A small-molecule ligand and the protein it binds are described below.
Small molecule (SMILES): N#CC(=C(N)Sc1ccccc1N)/C(C#N)=C(\N)Sc1ccccc1N

Sequence of chain 1.A:
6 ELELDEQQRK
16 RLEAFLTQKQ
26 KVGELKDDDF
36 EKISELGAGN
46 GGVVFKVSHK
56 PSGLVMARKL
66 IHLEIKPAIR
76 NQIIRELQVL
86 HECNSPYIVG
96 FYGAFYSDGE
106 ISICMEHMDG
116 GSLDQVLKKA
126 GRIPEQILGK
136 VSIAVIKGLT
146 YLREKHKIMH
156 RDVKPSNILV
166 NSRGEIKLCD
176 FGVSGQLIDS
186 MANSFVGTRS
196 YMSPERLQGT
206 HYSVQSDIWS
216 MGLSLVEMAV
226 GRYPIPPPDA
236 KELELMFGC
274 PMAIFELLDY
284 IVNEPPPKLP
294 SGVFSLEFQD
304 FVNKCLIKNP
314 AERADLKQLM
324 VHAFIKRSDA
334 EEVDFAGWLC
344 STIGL

Binding-site contacts:
Ligand atom C21 contacts residue ASP175 of chain 1.A at 3.5 Å.
Ligand atom N03 contacts residue PHE176 of chain 1.A at 3.5 Å (h-bond).
Ligand atom N33 contacts residue MET110 of chain 1.A at 3.3 Å (h-bond).
Ligand atom C10 contacts residue ASP157 of chain 1.A at 3.5 Å.
Ligand atom N03 contacts residue SER179 of chain 1.A at 3.2 Å (h-bond).
Ligand atom C31 contacts residue LEU85 of chain 1.A at 3.3 Å (hydrophobic).
Ligand atom N03 contacts residue VAL178 of chain 1.A at 3.2 Å (h-bond).
Ligand atom C12 contacts residue ASP175 of chain 1.A at 3.4 Å.
Ligand atom S06 contacts residue ILE183 of chain 1.A at 3.6 Å.
Ligand atom C28 contacts residue MET110 of chain 1.A at 3.4 Å (hydrophobic).
Ligand atom C11 contacts residue ASP157 of chain 1.A at 3.4 Å.
Ligand atom C29 contacts residue MET110 of chain 1.A at 3.5 Å (hydrophobic).
Ligand atom S26 contacts residue ILE108 of chain 1.A at 3.6 Å.
Ligand atom C02 contacts residue PHE176 of chain 1.A at 3.1 Å (hydrophobic).
Ligand atom N23 contacts residue ILE66 of chain 1.A at 3.6 Å.
Ligand atom C11 contacts residue ASP175 of chain 1.A at 3.7 Å.
Ligand atom N05 contacts residue ASP175 of chain 1.A at 3.7 Å.
Ligand atom C11 contacts residue ARG156 of chain 1.A at 3.8 Å.
Ligand atom C11 contacts residue HIS155 of chain 1.A at 3.7 Å.
Ligand atom C28 contacts residue ASP175 of chain 1.A at 3.6 Å.
Ligand atom C07 contacts residue ILE183 of chain 1.A at 3.5 Å (hydrophobic).
Ligand atom C11 contacts residue GLY177 of chain 1.A at 3.7 Å.
Ligand atom C30 contacts residue VAL94 of chain 1.A at 3.3 Å (hydrophobic).
Ligand atom C04 contacts residue PHE176 of chain 1.A at 3.8 Å (hydrophobic).
Ligand atom C12 contacts residue GLY177 of chain 1.A at 3.2 Å.
Ligand atom C32 contacts residue LEU85 of chain 1.A at 3.1 Å (hydrophobic).
Ligand atom N23 contacts residue ASP175 of chain 1.A at 3.6 Å (salt-bridge).
Ligand atom N33 contacts residue CYS174 of chain 1.A at 3.7 Å.
Ligand atom N13 contacts residue ILE183 of chain 1.A at 3.5 Å.
Ligand atom N23 contacts residue LYS64 of chain 1.A at 3.1 Å (salt-bridge).
Ligand atom C24 contacts residue ASP175 of chain 1.A at 3.8 Å.
Ligand atom C08 contacts residue ILE183 of chain 1.A at 3.4 Å (hydrophobic).
Ligand atom C01 contacts residue PHE176 of chain 1.A at 3.3 Å (hydrophobic).
Ligand atom N33 contacts residue ASP175 of chain 1.A at 3.0 Å (salt-bridge).
Ligand atom C12 contacts residue PHE176 of chain 1.A at 3.6 Å (hydrophobic).
Ligand atom C22 contacts residue ASP175 of chain 1.A at 3.3 Å.
Ligand atom N25 contacts residue PHE176 of chain 1.A at 3.1 Å (h-bond).
Ligand atom C22 contacts residue LYS64 of chain 1.A at 3.8 Å.
Ligand atom C22 contacts residue ILE108 of chain 1.A at 3.8 Å (hydrophobic).
Ligand atom N23 contacts residue ILE108 of chain 1.A at 3.5 Å.